Sequence of chain 4.E:
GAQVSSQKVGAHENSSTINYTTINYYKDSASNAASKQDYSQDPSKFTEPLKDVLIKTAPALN

Binding-site contacts:
Ligand atom CD contacts residue VAL4 of chain 4.E at 3.6 Å (hydrophobic).
Ligand atom CG2 contacts residue VAL4 of chain 4.E at 3.4 Å (hydrophobic).
Ligand atom CB contacts residue GLN3 of chain 4.E at 3.7 Å.
Ligand atom O contacts residue ALA2 of chain 4.E at 4.0 Å.
Ligand atom CG2 contacts residue SER5 of chain 4.E at 3.4 Å.
Ligand atom CB contacts residue VAL4 of chain 4.E at 4.0 Å (hydrophobic).
Ligand atom CB contacts residue ALA2 of chain 4.E at 3.3 Å (hydrophobic).
Ligand atom O contacts residue VAL4 of chain 4.E at 3.2 Å (h-bond).
Ligand atom CG2 contacts residue GLN3 of chain 4.E at 3.5 Å.
Ligand atom CG2 contacts residue ALA2 of chain 4.E at 4.0 Å (hydrophobic).
Ligand atom C contacts residue GLN3 of chain 4.E at 3.9 Å.
Ligand atom C contacts residue VAL4 of chain 4.E at 3.5 Å (hydrophobic).
Ligand atom OE1 contacts residue VAL4 of chain 4.E at 3.6 Å.
Ligand atom N contacts residue GLY1 of chain 4.E at 4.5 Å.
Ligand atom O contacts residue VAL4 of chain 4.E at 4.4 Å.
Ligand atom CA contacts residue VAL4 of chain 4.E at 3.3 Å (hydrophobic).
Ligand atom CA contacts residue GLN3 of chain 4.E at 4.5 Å.
Ligand atom N contacts residue VAL4 of chain 4.E at 4.3 Å.
Ligand atom CB contacts residue VAL4 of chain 4.E at 4.4 Å (hydrophobic).
Ligand atom CA contacts residue ALA2 of chain 4.E at 3.9 Å (hydrophobic).
Ligand atom CG1 contacts residue GLN3 of chain 4.E at 3.3 Å.
Ligand atom CA contacts residue ALA2 of chain 4.E at 3.3 Å (hydrophobic).
Ligand atom N contacts residue ALA2 of chain 4.E at 2.8 Å (h-bond).
Ligand atom C contacts residue ALA2 of chain 4.E at 4.0 Å (hydrophobic).
Ligand atom CG1 contacts residue ALA2 of chain 4.E at 4.5 Å (hydrophobic).
Ligand atom O contacts residue GLN3 of chain 4.E at 2.9 Å (h-bond).
Ligand atom CB contacts residue ALA2 of chain 4.E at 4.4 Å (hydrophobic).
Ligand atom CG contacts residue VAL4 of chain 4.E at 4.4 Å (hydrophobic).
Ligand atom CB contacts residue GLN3 of chain 4.E at 4.0 Å.
Ligand atom OE2 contacts residue VAL4 of chain 4.E at 3.7 Å.
Ligand atom CA contacts residue VAL4 of chain 4.E at 4.1 Å (hydrophobic).
Ligand atom C contacts residue ALA2 of chain 4.E at 3.5 Å (hydrophobic).
Ligand atom C contacts residue VAL4 of chain 4.E at 4.0 Å (hydrophobic).
Ligand atom N contacts residue GLN3 of chain 4.E at 4.5 Å.
Ligand atom OG contacts residue GLN3 of chain 4.E at 3.3 Å (h-bond).
Ligand atom OE1 contacts residue ASN25 of chain 4.E at 4.2 Å.
Ligand atom N contacts residue VAL4 of chain 4.E at 3.1 Å (h-bond).

The small molecule below binds the protein below.
Small molecule (SMILES): CC[C@H](C)[C@H](N)C(=O)N[C@@H](CO)C(=O)N[C@@H](CCC(=O)O)C(=O)N[C@H](C=O)C(C)C